Binding-site contacts:
Ligand atom C1 contacts residue MET151 of chain 56.A at 4.1 Å (hydrophobic).
Ligand atom C1 contacts residue ASN154 of chain 56.A at 1.4 Å.
Ligand atom C7 contacts residue ASN154 of chain 56.A at 3.7 Å.
Ligand atom O6 contacts residue THR156 of chain 56.A at 4.5 Å.
Ligand atom N2 contacts residue ASN154 of chain 56.A at 2.9 Å (h-bond).
Ligand atom C2 contacts residue GLY150 of chain 56.A at 3.8 Å.
Ligand atom O5 contacts residue MET151 of chain 56.A at 3.9 Å.
Ligand atom C8 contacts residue THR156 of chain 56.A at 4.5 Å.
Ligand atom C8 contacts residue GLY150 of chain 56.A at 3.8 Å.
Ligand atom C3 contacts residue ASN154 of chain 56.A at 3.8 Å.
Ligand atom N2 contacts residue GLY150 of chain 56.A at 3.5 Å (h-bond).
Ligand atom O7 contacts residue ASN154 of chain 56.A at 4.0 Å.
Ligand atom O5 contacts residue ASN154 of chain 56.A at 2.3 Å (h-bond).
Ligand atom C4 contacts residue MET151 of chain 56.A at 3.9 Å (hydrophobic).
Ligand atom C1 contacts residue GLY150 of chain 56.A at 3.9 Å.
Ligand atom O5 contacts residue ASN157 of chain 56.A at 4.3 Å.
Ligand atom C3 contacts residue MET151 of chain 56.A at 4.0 Å (hydrophobic).
Ligand atom C6 contacts residue THR156 of chain 56.A at 4.0 Å.
Ligand atom C8 contacts residue ASN157 of chain 56.A at 3.9 Å.
Ligand atom C2 contacts residue ASN154 of chain 56.A at 2.4 Å.
Ligand atom O7 contacts residue GLY150 of chain 56.A at 2.9 Å (h-bond).
Ligand atom C4 contacts residue ASN154 of chain 56.A at 4.2 Å.
Ligand atom C6 contacts residue MET151 of chain 56.A at 4.5 Å (hydrophobic).
Ligand atom C6 contacts residue ASN157 of chain 56.A at 3.5 Å.
Ligand atom C5 contacts residue THR156 of chain 56.A at 4.2 Å.
Ligand atom C6 contacts residue THR156 of chain 56.A at 3.7 Å.
Ligand atom C2 contacts residue MET151 of chain 56.A at 4.2 Å (hydrophobic).
Ligand atom C5 contacts residue ASN154 of chain 56.A at 3.6 Å.
Ligand atom C7 contacts residue GLY150 of chain 56.A at 3.1 Å.
Ligand atom C6 contacts residue ASP161 of chain 56.A at 3.6 Å.
Ligand atom C5 contacts residue THR156 of chain 56.A at 3.9 Å.
Ligand atom C5 contacts residue MET151 of chain 56.A at 3.8 Å (hydrophobic).
Ligand atom C1 contacts residue THR156 of chain 56.A at 4.3 Å.
Ligand atom O7 contacts residue THR156 of chain 56.A at 4.5 Å.
Ligand atom O7 contacts residue HIS148 of chain 56.A at 3.6 Å (h-bond).
Ligand atom O5 contacts residue THR156 of chain 56.A at 4.0 Å.
Ligand atom O5 contacts residue THR156 of chain 56.A at 4.0 Å.
Ligand atom O6 contacts residue MET151 of chain 56.A at 4.2 Å.

This small molecule binds to this protein.
Small molecule (SMILES): CC(=O)N[C@H]1[C@H](O[C@H]2[C@H](O)[C@@H](NC(C)=O)CO[C@@H]2CO[C@@H]2O[C@@H](C)[C@@H](O)[C@@H](O)[C@@H]2O)O[C@H](CO)[C@@H](O)[C@@H]1O

Sequence of chain 56.A:
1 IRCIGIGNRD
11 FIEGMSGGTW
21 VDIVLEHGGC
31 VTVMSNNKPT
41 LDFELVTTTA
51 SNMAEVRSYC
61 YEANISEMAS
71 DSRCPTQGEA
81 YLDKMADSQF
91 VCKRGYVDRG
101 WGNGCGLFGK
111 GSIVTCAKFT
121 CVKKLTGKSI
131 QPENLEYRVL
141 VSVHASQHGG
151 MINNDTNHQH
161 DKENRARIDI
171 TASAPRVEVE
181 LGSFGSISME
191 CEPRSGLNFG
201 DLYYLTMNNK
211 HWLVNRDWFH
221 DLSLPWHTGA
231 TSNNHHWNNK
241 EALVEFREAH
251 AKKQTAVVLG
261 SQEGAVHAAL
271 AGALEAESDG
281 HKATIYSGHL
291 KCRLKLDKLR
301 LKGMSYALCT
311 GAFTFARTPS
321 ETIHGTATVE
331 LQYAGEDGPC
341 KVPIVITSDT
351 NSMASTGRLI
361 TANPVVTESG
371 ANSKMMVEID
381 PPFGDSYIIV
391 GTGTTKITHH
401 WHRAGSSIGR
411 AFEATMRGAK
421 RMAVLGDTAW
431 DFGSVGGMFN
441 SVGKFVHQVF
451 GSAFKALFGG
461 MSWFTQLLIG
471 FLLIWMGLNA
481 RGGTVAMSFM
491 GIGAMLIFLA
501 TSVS